Binding-site contacts:
Ligand atom C9 contacts residue ALA48 of chain 1.A at 3.8 Å (hydrophobic).
Ligand atom C29 contacts residue LEU71 of chain 1.A at 3.8 Å (hydrophobic).
Ligand atom C29 contacts residue ASP178 of chain 1.A at 3.7 Å.
Ligand atom C7 contacts residue MET111 of chain 1.A at 3.7 Å (hydrophobic).
Ligand atom N23 contacts residue ASP178 of chain 1.A at 3.8 Å.
Ligand atom N20 contacts residue ASP178 of chain 1.A at 3.5 Å (salt-bridge).
Ligand atom C4 contacts residue MET111 of chain 1.A at 3.8 Å (hydrophobic).
Ligand atom N15 contacts residue LEU113 of chain 1.A at 3.8 Å.
Ligand atom C14 contacts residue CYS114 of chain 1.A at 3.5 Å (hydrophobic).
Ligand atom O22 contacts residue GLY177 of chain 1.A at 3.4 Å.
Ligand atom C6 contacts residue MET111 of chain 1.A at 3.4 Å (hydrophobic).
Ligand atom C7 contacts residue LYS50 of chain 1.A at 3.4 Å.
Ligand atom C31 contacts residue LEU71 of chain 1.A at 3.7 Å (hydrophobic).
Ligand atom C9 contacts residue PHE179 of chain 1.A at 3.7 Å (hydrophobic).
Ligand atom C12 contacts residue PHE179 of chain 1.A at 3.5 Å (hydrophobic).
Ligand atom C24 contacts residue ASP178 of chain 1.A at 3.8 Å.
Ligand atom N15 contacts residue CYS114 of chain 1.A at 2.8 Å (h-bond).
Ligand atom N20 contacts residue PHE179 of chain 1.A at 3.4 Å.
Ligand atom C10 contacts residue PHE179 of chain 1.A at 3.6 Å (hydrophobic).
Ligand atom C11 contacts residue PHE179 of chain 1.A at 3.4 Å (hydrophobic).
Ligand atom C3 contacts residue ASP178 of chain 1.A at 3.4 Å.
Ligand atom F35 contacts residue GLY177 of chain 1.A at 3.4 Å.
Ligand atom C31 contacts residue LEU156 of chain 1.A at 3.8 Å (hydrophobic).
Ligand atom F34 contacts residue LEU151 of chain 1.A at 3.5 Å.
Ligand atom C5 contacts residue LYS50 of chain 1.A at 3.5 Å.
Ligand atom C14 contacts residue GLN112 of chain 1.A at 3.2 Å.
Ligand atom C5 contacts residue MET111 of chain 1.A at 3.3 Å (hydrophobic).
Ligand atom C7 contacts residue ALA48 of chain 1.A at 3.8 Å (hydrophobic).
Ligand atom C2 contacts residue ASP178 of chain 1.A at 3.5 Å.
Ligand atom F34 contacts residue LEU74 of chain 1.A at 3.1 Å.
Ligand atom C4 contacts residue LYS50 of chain 1.A at 3.8 Å.
Ligand atom C13 contacts residue PHE179 of chain 1.A at 3.6 Å (hydrophobic).
Ligand atom C13 contacts residue ALA48 of chain 1.A at 3.4 Å (hydrophobic).
Ligand atom C21 contacts residue ASP178 of chain 1.A at 3.4 Å.
Ligand atom C7 contacts residue ILE109 of chain 1.A at 3.8 Å (hydrophobic).
Ligand atom C8 contacts residue PHE179 of chain 1.A at 3.7 Å (hydrophobic).
Ligand atom C14 contacts residue ALA48 of chain 1.A at 3.5 Å (hydrophobic).
Ligand atom O22 contacts residue ASP178 of chain 1.A at 2.7 Å (salt-bridge).
Ligand atom C10 contacts residue VAL35 of chain 1.A at 3.7 Å (hydrophobic).
Ligand atom N18 contacts residue CYS114 of chain 1.A at 3.0 Å (h-bond).

Sequence of chain 1.A:
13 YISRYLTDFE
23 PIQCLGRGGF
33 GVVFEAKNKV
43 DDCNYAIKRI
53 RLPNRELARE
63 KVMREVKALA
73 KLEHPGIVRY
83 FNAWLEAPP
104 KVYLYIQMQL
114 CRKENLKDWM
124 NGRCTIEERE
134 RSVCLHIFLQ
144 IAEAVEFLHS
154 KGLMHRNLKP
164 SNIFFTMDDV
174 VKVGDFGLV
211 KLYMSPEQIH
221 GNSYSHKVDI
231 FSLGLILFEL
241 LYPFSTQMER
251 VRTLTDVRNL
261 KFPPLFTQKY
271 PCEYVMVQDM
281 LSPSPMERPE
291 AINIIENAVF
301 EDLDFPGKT

This small molecule binds to this protein.
Small molecule (SMILES): CNc1ncc2cc(-c3c(C)ccc(C(=O)Nc4ccc(OC)c(C(F)(F)F)c4)c3N)ccc2n1